Binding-site contacts:
Ligand atom C8 contacts residue VAL111 of chain 1.A at 3.5 Å (hydrophobic).
Ligand atom C7 contacts residue ASN113 of chain 1.A at 3.6 Å.
Ligand atom O7 contacts residue TYR121 of chain 1.A at 3.1 Å.
Ligand atom O7 contacts residue LYS101 of chain 1.A at 3.8 Å.
Ligand atom C4 contacts residue ASN113 of chain 1.A at 4.2 Å.
Ligand atom C3 contacts residue ASN113 of chain 1.A at 3.8 Å.
Ligand atom O2 contacts residue SER120 of chain 1.A at 4.4 Å.
Ligand atom C7 contacts residue TYR121 of chain 1.A at 3.6 Å (hydrophobic).
Ligand atom C8 contacts residue LYS101 of chain 1.A at 4.5 Å.
Ligand atom O5 contacts residue ASN113 of chain 1.A at 2.3 Å (h-bond).
Ligand atom O7 contacts residue ASN113 of chain 1.A at 3.6 Å (h-bond).
Ligand atom C1 contacts residue ASN113 of chain 1.A at 1.4 Å.
Ligand atom C5 contacts residue ASN113 of chain 1.A at 3.6 Å.
Ligand atom N2 contacts residue ASN113 of chain 1.A at 3.0 Å (h-bond).
Ligand atom C8 contacts residue TYR121 of chain 1.A at 3.4 Å (hydrophobic).
Ligand atom C2 contacts residue ASN113 of chain 1.A at 2.4 Å.

Sequence of chain 1.A:
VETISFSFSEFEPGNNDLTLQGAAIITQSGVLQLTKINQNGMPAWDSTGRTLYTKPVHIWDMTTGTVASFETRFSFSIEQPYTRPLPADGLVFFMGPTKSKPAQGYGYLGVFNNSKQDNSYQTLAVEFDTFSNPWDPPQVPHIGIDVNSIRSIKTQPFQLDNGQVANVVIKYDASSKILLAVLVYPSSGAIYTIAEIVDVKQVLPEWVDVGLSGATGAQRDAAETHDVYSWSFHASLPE

The small molecule below binds the protein below.
Small molecule (SMILES): CC(=O)N[C@H]1[C@H](O[C@H]2[C@H](O[C@@H]3O[C@@H](C)[C@@H](O)[C@@H](O)[C@@H]3O)[C@@H](NC(C)=O)CO[C@@H]2CO)O[C@H](CO)[C@@H](O[C@@H]2O[C@H](CO)[C@@H](O)[C@H](O[C@H]3O[C@H](CO)[C@@H](O)[C@H](O)[C@@H]3O)[C@@H]2O[C@@H]2OC[C@@H](O)[C@H](O)[C@H]2O)[C@@H]1O